A protein and the small-molecule ligand that binds it are described below.
Small molecule (SMILES): CC(=O)N[C@H]1[C@H](O[C@H]2[C@H](O)[C@@H](NC(C)=O)CO[C@@H]2CO)O[C@H](CO)[C@@H](O[C@@H]2O[C@H](CO)[C@@H](O)[C@H](O)[C@@H]2O)[C@@H]1O

Binding-site contacts:
Ligand atom C5 contacts residue ASN305 of chain 1.A at 3.6 Å.
Ligand atom C7 contacts residue ASN305 of chain 1.A at 4.1 Å.
Ligand atom C4 contacts residue ASN305 of chain 1.A at 4.2 Å.
Ligand atom C2 contacts residue ASN305 of chain 1.A at 2.5 Å.
Ligand atom C7 contacts residue THR554 of chain 1.A at 3.7 Å.
Ligand atom N2 contacts residue LYS553 of chain 1.A at 3.8 Å.
Ligand atom C8 contacts residue THR554 of chain 1.A at 3.7 Å.
Ligand atom O7 contacts residue LYS553 of chain 1.A at 4.4 Å.
Ligand atom O6 contacts residue ILE306 of chain 1.A at 3.4 Å.
Ligand atom C1 contacts residue LYS553 of chain 1.A at 4.1 Å.
Ligand atom C6 contacts residue ILE306 of chain 1.A at 4.2 Å (hydrophobic).
Ligand atom C8 contacts residue LYS553 of chain 1.A at 3.8 Å.
Ligand atom O7 contacts residue THR554 of chain 1.A at 3.0 Å (h-bond).
Ligand atom C7 contacts residue LYS553 of chain 1.A at 4.1 Å.
Ligand atom C2 contacts residue LYS553 of chain 1.A at 4.0 Å.
Ligand atom C1 contacts residue ASN305 of chain 1.A at 1.4 Å.
Ligand atom N2 contacts residue ASN305 of chain 1.A at 3.0 Å (h-bond).
Ligand atom C3 contacts residue ASN305 of chain 1.A at 3.8 Å.
Ligand atom C8 contacts residue ARG302 of chain 1.A at 3.4 Å.
Ligand atom O5 contacts residue ASN305 of chain 1.A at 2.3 Å (h-bond).

Sequence of chain 1.A:
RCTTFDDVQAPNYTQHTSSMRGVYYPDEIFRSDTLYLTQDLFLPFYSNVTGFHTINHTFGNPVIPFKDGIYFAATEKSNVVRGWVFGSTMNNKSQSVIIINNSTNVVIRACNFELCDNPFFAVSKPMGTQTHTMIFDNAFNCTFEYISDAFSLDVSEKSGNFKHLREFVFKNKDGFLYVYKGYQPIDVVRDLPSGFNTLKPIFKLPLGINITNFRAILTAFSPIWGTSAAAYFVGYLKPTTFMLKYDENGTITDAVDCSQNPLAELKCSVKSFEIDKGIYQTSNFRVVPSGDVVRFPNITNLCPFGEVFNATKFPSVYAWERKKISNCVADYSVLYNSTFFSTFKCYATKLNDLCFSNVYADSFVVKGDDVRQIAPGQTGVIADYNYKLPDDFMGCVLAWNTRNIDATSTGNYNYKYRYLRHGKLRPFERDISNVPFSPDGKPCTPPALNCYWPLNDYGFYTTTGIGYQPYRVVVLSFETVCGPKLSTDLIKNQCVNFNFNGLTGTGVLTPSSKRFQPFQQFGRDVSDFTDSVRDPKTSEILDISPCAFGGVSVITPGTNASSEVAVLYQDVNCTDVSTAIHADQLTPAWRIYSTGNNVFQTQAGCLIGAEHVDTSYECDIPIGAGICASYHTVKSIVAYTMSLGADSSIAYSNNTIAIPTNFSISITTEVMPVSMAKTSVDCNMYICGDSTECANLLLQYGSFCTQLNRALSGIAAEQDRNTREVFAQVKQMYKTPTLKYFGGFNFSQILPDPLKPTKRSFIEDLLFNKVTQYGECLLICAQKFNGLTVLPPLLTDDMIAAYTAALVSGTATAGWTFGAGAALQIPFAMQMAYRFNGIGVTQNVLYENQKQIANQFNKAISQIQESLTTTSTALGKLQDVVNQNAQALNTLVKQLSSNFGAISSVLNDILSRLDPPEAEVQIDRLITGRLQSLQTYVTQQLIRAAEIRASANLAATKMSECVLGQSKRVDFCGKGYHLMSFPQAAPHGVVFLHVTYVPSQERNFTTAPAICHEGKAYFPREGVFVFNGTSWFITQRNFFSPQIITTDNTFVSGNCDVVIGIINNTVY